Sequence of chain 1.B:
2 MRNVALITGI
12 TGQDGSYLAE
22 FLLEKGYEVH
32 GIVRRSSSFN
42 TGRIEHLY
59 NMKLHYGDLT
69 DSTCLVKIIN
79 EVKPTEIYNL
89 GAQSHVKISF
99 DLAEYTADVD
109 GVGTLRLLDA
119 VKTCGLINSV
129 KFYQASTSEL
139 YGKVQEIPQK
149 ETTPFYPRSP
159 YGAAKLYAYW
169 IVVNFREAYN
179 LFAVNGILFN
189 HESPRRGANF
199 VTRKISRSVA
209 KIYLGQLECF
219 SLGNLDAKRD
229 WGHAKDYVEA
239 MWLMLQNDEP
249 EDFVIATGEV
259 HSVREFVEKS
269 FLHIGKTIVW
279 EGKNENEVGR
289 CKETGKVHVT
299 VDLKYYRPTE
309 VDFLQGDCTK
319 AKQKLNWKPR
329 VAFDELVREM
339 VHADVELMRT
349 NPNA

Binding-site contacts:
Ligand atom O12 contacts residue ASN188 of chain 1.B at 3.0 Å (h-bond).
Ligand atom C11 contacts residue ASN188 of chain 1.B at 3.2 Å.
Ligand atom O9 contacts residue SER136 of chain 1.B at 2.7 Å (h-bond).
Ligand atom O2 contacts residue ARG227 of chain 1.B at 3.0 Å (salt-bridge).
Ligand atom O10 contacts residue SER92 of chain 1.B at 2.7 Å (h-bond).
Ligand atom O7 contacts residue NAP1 of chain 1.J at 3.3 Å.
Ligand atom O contacts residue LEU220 of chain 1.B at 3.5 Å.
Ligand atom O12 contacts residue ARG227 of chain 1.B at 3.2 Å (salt-bridge).
Ligand atom C9 contacts residue SER92 of chain 1.B at 3.5 Å.
Ligand atom N2 contacts residue ARG305 of chain 1.B at 3.4 Å (salt-bridge).
Ligand atom C14 contacts residue VAL199 of chain 1.B at 3.5 Å (hydrophobic).
Ligand atom C4 contacts residue ARG305 of chain 1.B at 3.5 Å.
Ligand atom N3 contacts residue ASN197 of chain 1.B at 2.9 Å (h-bond).
Ligand atom C2 contacts residue ASN222 of chain 1.B at 3.4 Å.
Ligand atom O14 contacts residue VAL261 of chain 1.B at 3.4 Å.
Ligand atom N contacts residue GLY221 of chain 1.B at 2.8 Å (h-bond).
Ligand atom C11 contacts residue SER136 of chain 1.B at 3.3 Å.
Ligand atom O9 contacts residue ASN188 of chain 1.B at 2.8 Å (h-bond).
Ligand atom F contacts residue TYR159 of chain 1.B at 2.8 Å.
Ligand atom C5 contacts residue ARG227 of chain 1.B at 3.5 Å.
Ligand atom C15 contacts residue ARG305 of chain 1.B at 3.6 Å.
Ligand atom N3 contacts residue ARG305 of chain 1.B at 3.2 Å (salt-bridge).
Ligand atom O9 contacts residue GLU137 of chain 1.B at 3.0 Å (salt-bridge).
Ligand atom C11 contacts residue THR135 of chain 1.B at 3.5 Å.
Ligand atom O8 contacts residue ASN188 of chain 1.B at 3.1 Å (h-bond).
Ligand atom F contacts residue GLU137 of chain 1.B at 3.6 Å.
Ligand atom F contacts residue THR135 of chain 1.B at 2.5 Å.
Ligand atom O1 contacts residue ARG305 of chain 1.B at 3.2 Å.
Ligand atom O2 contacts residue GLU308 of chain 1.B at 2.9 Å (salt-bridge).
Ligand atom O2 contacts residue ALA225 of chain 1.B at 3.0 Å.
Ligand atom O6 contacts residue VAL94 of chain 1.B at 3.5 Å.
Ligand atom C13 contacts residue SER92 of chain 1.B at 3.3 Å.
Ligand atom O10 contacts residue TYR159 of chain 1.B at 2.8 Å (h-bond).
Ligand atom O11 contacts residue VAL94 of chain 1.B at 3.5 Å.
Ligand atom O7 contacts residue ARG194 of chain 1.B at 3.0 Å (salt-bridge).
Ligand atom O4 contacts residue ARG305 of chain 1.B at 3.0 Å (salt-bridge).
Ligand atom O1 contacts residue GLU308 of chain 1.B at 2.7 Å (salt-bridge).
Ligand atom O13 contacts residue VAL199 of chain 1.B at 3.0 Å (h-bond).
Ligand atom O contacts residue LYS202 of chain 1.B at 2.6 Å (salt-bridge).
Ligand atom O11 contacts residue ARG305 of chain 1.B at 2.8 Å (salt-bridge).

A protein and the small-molecule ligand that binds it are described below.
Small molecule (SMILES): Nc1nc2c(ncn2[C@@H]2O[C@H](COP(=O)(O)OP(=O)(O)O[C@H]3O[C@H](CO)[C@@H](F)[C@H](O)[C@@H]3O)[C@@H](O)[C@H]2O)c(=O)[nH]1